Binding-site contacts:
Ligand atom O2' contacts residue LYS49 of chain 2.F at 3.4 Å.
Ligand atom C5 contacts residue U4 of chain 5.I at 3.4 Å.
Ligand atom N1 contacts residue ARG57 of chain 2.F at 2.7 Å (salt-bridge).
Ligand atom O4 contacts residue ARG57 of chain 5.F at 3.4 Å (salt-bridge).
Ligand atom N3 contacts residue U4 of chain 5.I at 3.0 Å (h-bond).
Ligand atom C1' contacts residue ARG57 of chain 2.F at 2.9 Å.
Ligand atom N1 contacts residue U2 of chain 5.I at 4.3 Å.
Ligand atom C4 contacts residue ARG65 of chain 2.F at 3.7 Å.
Ligand atom O4 contacts residue ARG65 of chain 2.F at 3.3 Å (salt-bridge).
Ligand atom N3 contacts residue ARG57 of chain 2.F at 3.1 Å.
Ligand atom C2 contacts residue ARG57 of chain 2.F at 3.4 Å.
Ligand atom N3 contacts residue U2 of chain 5.I at 2.9 Å (h-bond).
Ligand atom C4 contacts residue U4 of chain 5.I at 3.3 Å.
Ligand atom C4 contacts residue ARG57 of chain 2.F at 3.6 Å.
Ligand atom C1' contacts residue LYS49 of chain 2.F at 3.8 Å.
Ligand atom N3 contacts residue U3 of chain 5.I at 4.0 Å.
Ligand atom O2' contacts residue ARG65 of chain 5.F at 3.3 Å (salt-bridge).
Ligand atom O2 contacts residue ARG65 of chain 2.F at 4.0 Å.
Ligand atom O2 contacts residue U4 of chain 5.I at 4.1 Å.
Ligand atom C4 contacts residue U2 of chain 5.I at 3.3 Å.
Ligand atom C2' contacts residue ARG65 of chain 5.F at 3.4 Å.
Ligand atom C5 contacts residue U2 of chain 5.I at 4.2 Å.
Ligand atom O4 contacts residue U3 of chain 5.I at 1.8 Å (h-bond).
Ligand atom O4' contacts residue ARG57 of chain 2.F at 3.0 Å (salt-bridge).
Ligand atom O4 contacts residue U2 of chain 5.I at 3.0 Å (h-bond).
Ligand atom O2 contacts residue ARG57 of chain 2.F at 3.0 Å.
Ligand atom O4 contacts residue U4 of chain 5.I at 2.9 Å (h-bond).
Ligand atom C6 contacts residue ARG57 of chain 2.F at 2.9 Å.
Ligand atom C2 contacts residue LYS49 of chain 2.F at 3.9 Å.
Ligand atom O2 contacts residue LYS49 of chain 2.F at 3.0 Å (salt-bridge).
Ligand atom C2 contacts residue U4 of chain 5.I at 3.7 Å.
Ligand atom O4 contacts residue ARG57 of chain 2.F at 3.2 Å (salt-bridge).
Ligand atom C5 contacts residue U3 of chain 5.I at 3.7 Å.
Ligand atom C4 contacts residue U3 of chain 5.I at 2.9 Å.
Ligand atom C2' contacts residue LYS49 of chain 2.F at 4.0 Å.
Ligand atom O2 contacts residue U2 of chain 5.I at 3.9 Å.
Ligand atom C2 contacts residue U2 of chain 5.I at 3.5 Å.
Ligand atom C5 contacts residue ARG57 of chain 2.F at 3.6 Å.
Ligand atom N3 contacts residue ARG65 of chain 2.F at 3.3 Å (salt-bridge).
Ligand atom O2 contacts residue ARG65 of chain 5.F at 3.7 Å.

Sequence of chain 2.F:
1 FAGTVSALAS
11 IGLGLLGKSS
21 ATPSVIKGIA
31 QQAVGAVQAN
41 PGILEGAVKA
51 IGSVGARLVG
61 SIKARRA

Sequence of chain 5.F:
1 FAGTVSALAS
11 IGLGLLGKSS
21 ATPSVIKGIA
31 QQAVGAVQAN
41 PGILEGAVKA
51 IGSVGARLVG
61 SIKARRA

The small molecule below binds the protein below.
Small molecule (SMILES): O=c1ccn([C@@H]2O[C@H](CO[P](=O)(O)O[C@H]3[C@@H](O)[C@H](n4ccc(=O)[nH]c4=O)O[C@@H]3CO[P](=O)(O)O[C@H]3[C@@H](O)[C@H](n4ccc(=O)[nH]c4=O)O[C@@H]3CO[P](=O)(O)O[C@H]3[C@@H](O)[C@H](n4ccc(=O)[nH]c4=O)O[C@@H]3CO)[C@@H](O)[C@H]2O)c(=O)[nH]1